A small-molecule ligand and the protein it binds are described below.
Small molecule (SMILES): CC(=O)N[C@H]1[C@H](O[C@H]2[C@H](O)[C@@H](NC(C)=O)CO[C@@H]2CO)O[C@H](CO)[C@@H](O)[C@@H]1O

Binding-site contacts:
Ligand atom C7 contacts residue ASN350 of chain 1.A at 4.0 Å.
Ligand atom C5 contacts residue ASN350 of chain 1.A at 3.6 Å.
Ligand atom C2 contacts residue ASN350 of chain 1.A at 2.5 Å.
Ligand atom O7 contacts residue ARG337 of chain 1.A at 3.6 Å.
Ligand atom O5 contacts residue ASN350 of chain 1.A at 2.3 Å (h-bond).
Ligand atom C8 contacts residue PHE348 of chain 1.A at 3.1 Å (hydrophobic).
Ligand atom C7 contacts residue PHE348 of chain 1.A at 4.3 Å (hydrophobic).
Ligand atom C3 contacts residue ASN350 of chain 1.A at 3.8 Å.
Ligand atom N2 contacts residue ASN350 of chain 1.A at 2.9 Å (h-bond).
Ligand atom C1 contacts residue ASN350 of chain 1.A at 1.4 Å.
Ligand atom C4 contacts residue ASN350 of chain 1.A at 4.2 Å.
Ligand atom O7 contacts residue GLY336 of chain 1.A at 3.7 Å.
Ligand atom C8 contacts residue ASN350 of chain 1.A at 4.3 Å.

Sequence of chain 1.A:
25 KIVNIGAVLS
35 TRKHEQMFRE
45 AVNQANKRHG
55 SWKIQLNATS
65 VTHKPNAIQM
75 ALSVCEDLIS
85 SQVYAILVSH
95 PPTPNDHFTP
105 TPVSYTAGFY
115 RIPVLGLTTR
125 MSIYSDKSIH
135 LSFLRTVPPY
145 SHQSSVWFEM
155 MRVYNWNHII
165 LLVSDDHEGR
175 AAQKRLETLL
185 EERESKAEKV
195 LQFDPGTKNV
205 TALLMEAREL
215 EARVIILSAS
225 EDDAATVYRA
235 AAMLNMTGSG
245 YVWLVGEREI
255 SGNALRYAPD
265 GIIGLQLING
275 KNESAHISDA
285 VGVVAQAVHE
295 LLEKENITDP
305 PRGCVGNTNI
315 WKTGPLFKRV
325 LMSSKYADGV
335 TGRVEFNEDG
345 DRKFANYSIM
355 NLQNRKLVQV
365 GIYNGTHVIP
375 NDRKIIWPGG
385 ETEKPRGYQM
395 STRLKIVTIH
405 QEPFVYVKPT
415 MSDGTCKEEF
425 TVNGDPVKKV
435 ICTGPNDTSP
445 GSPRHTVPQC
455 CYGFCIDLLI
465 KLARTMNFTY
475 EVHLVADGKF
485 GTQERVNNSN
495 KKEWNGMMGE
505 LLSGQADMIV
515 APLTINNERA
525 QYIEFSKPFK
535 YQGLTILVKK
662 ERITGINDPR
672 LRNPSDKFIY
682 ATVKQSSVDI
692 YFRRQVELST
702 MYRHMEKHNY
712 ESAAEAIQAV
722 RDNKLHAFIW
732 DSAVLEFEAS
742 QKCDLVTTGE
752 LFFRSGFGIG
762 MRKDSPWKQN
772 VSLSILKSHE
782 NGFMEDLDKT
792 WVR